Binding-site contacts:
Ligand atom C22 contacts residue PHE327 of chain 1.A at 3.9 Å (hydrophobic).
Ligand atom C11 contacts residue PHE328 of chain 1.A at 3.3 Å (hydrophobic).
Ligand atom C13 contacts residue PHE327 of chain 1.A at 3.3 Å (hydrophobic).
Ligand atom C12 contacts residue PHE328 of chain 1.A at 3.6 Å (hydrophobic).
Ligand atom C17 contacts residue TRP81 of chain 1.A at 3.8 Å (hydrophobic).
Ligand atom C12 contacts residue PHE327 of chain 1.A at 3.4 Å (hydrophobic).
Ligand atom N01 contacts residue TYR118 of chain 1.A at 3.4 Å (h-bond).
Ligand atom C22 contacts residue HIS437 of chain 1.A at 3.8 Å.
Ligand atom C25 contacts residue TRP276 of chain 1.A at 3.8 Å (hydrophobic).
Ligand atom O01 contacts residue TRP276 of chain 1.A at 3.5 Å.
Ligand atom C25 contacts residue TYR67 of chain 1.A at 3.9 Å (hydrophobic).
Ligand atom O05 contacts residue TYR67 of chain 1.A at 3.6 Å.
Ligand atom C02 contacts residue TRP276 of chain 1.A at 3.5 Å (hydrophobic).
Ligand atom C18 contacts residue TRP81 of chain 1.A at 3.8 Å (hydrophobic).
Ligand atom C11 contacts residue PHE327 of chain 1.A at 3.9 Å (hydrophobic).
Ligand atom C07 contacts residue TRP276 of chain 1.A at 3.8 Å (hydrophobic).
Ligand atom O03 contacts residue PHE328 of chain 1.A at 3.8 Å.
Ligand atom C21 contacts residue GLU196 of chain 1.A at 3.3 Å.
Ligand atom C21 contacts residue HIS437 of chain 1.A at 3.5 Å.
Ligand atom C19 contacts residue TRP81 of chain 1.A at 3.9 Å (hydrophobic).
Ligand atom C16 contacts residue TRP81 of chain 1.A at 3.8 Å (hydrophobic).
Ligand atom C10 contacts residue PHE328 of chain 1.A at 3.7 Å (hydrophobic).
Ligand atom O02 contacts residue TRP276 of chain 1.A at 3.4 Å.
Ligand atom C10 contacts residue TYR118 of chain 1.A at 3.9 Å (hydrophobic).
Ligand atom O04 contacts residue TYR67 of chain 1.A at 3.8 Å.
Ligand atom C06 contacts residue TRP276 of chain 1.A at 3.6 Å (hydrophobic).
Ligand atom C16 contacts residue PHE327 of chain 1.A at 3.4 Å (hydrophobic).
Ligand atom C24 contacts residue TRP276 of chain 1.A at 3.8 Å (hydrophobic).
Ligand atom O04 contacts residue TYR331 of chain 1.A at 3.8 Å.
Ligand atom O04 contacts residue ASP69 of chain 1.A at 3.1 Å (salt-bridge).
Ligand atom C09 contacts residue TYR118 of chain 1.A at 3.6 Å (hydrophobic).
Ligand atom C19 contacts residue GLY115 of chain 1.A at 4.0 Å.
Ligand atom C03 contacts residue TRP276 of chain 1.A at 3.4 Å (hydrophobic).
Ligand atom C21 contacts residue GLY438 of chain 1.A at 4.0 Å.
Ligand atom C20 contacts residue GLU196 of chain 1.A at 3.0 Å.
Ligand atom C15 contacts residue TYR118 of chain 1.A at 3.8 Å (hydrophobic).
Ligand atom C01 contacts residue TRP276 of chain 1.A at 3.8 Å (hydrophobic).
Ligand atom N01 contacts residue TYR331 of chain 1.A at 3.8 Å.
Ligand atom C05 contacts residue TRP276 of chain 1.A at 3.4 Å (hydrophobic).
Ligand atom C08 contacts residue TYR118 of chain 1.A at 3.9 Å (hydrophobic).

This protein binds this small molecule.
Small molecule (SMILES): COc1cc2cc(NC(=O)[C@@H]3CCC[C@H](NCc4ccccc4)C3)c(=O)oc2cc1OC

Sequence of chain 1.A:
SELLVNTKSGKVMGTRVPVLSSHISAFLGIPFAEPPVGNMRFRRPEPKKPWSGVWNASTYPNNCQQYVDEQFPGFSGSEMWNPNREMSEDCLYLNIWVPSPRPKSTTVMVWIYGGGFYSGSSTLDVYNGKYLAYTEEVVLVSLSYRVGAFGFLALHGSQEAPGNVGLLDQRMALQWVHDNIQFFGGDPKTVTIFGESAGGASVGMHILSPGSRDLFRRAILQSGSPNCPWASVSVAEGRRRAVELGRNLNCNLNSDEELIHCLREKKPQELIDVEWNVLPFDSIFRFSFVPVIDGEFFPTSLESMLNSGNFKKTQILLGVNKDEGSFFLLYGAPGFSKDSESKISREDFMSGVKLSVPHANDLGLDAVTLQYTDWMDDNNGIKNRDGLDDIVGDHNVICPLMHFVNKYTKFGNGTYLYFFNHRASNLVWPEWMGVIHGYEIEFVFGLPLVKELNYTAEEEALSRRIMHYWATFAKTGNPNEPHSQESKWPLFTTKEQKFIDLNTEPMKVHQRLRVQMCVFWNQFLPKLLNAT